Binding-site contacts:
Ligand atom C8 contacts residue ASN359 of chain 2.A at 3.8 Å.
Ligand atom O5 contacts residue ASN359 of chain 2.A at 2.4 Å (h-bond).
Ligand atom O7 contacts residue ASN359 of chain 2.A at 3.6 Å (h-bond).
Ligand atom C3 contacts residue ASN359 of chain 2.A at 3.7 Å.
Ligand atom C7 contacts residue ASN359 of chain 2.A at 3.3 Å.
Ligand atom C4 contacts residue ASN359 of chain 2.A at 4.1 Å.
Ligand atom C2 contacts residue ASN359 of chain 2.A at 2.4 Å.
Ligand atom N2 contacts residue ASN359 of chain 2.A at 2.8 Å (h-bond).
Ligand atom C8 contacts residue ASN360 of chain 2.A at 3.5 Å.
Ligand atom C1 contacts residue ASN359 of chain 2.A at 1.4 Å.
Ligand atom C5 contacts residue ASN359 of chain 2.A at 3.6 Å.

A protein and the small-molecule ligand that binds it are described below.
Small molecule (SMILES): CC(=O)N[C@@H]1[C@@H](O)[C@H](O)[C@@H](CO)O[C@H]1O

Sequence of chain 2.A:
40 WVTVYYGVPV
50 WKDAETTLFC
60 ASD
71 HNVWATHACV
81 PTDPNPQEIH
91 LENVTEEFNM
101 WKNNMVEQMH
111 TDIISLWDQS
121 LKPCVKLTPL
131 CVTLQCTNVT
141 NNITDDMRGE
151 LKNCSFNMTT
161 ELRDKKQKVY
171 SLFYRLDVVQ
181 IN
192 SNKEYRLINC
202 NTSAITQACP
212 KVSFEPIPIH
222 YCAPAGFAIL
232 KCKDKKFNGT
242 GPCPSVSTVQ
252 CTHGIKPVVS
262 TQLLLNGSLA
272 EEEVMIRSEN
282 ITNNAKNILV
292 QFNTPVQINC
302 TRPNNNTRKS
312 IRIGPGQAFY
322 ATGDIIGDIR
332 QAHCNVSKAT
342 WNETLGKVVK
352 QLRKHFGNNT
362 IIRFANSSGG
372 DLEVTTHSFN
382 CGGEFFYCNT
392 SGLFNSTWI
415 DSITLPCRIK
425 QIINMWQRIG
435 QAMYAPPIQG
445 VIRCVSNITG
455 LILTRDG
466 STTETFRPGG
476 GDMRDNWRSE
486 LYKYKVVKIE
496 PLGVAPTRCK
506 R